This small molecule binds to this protein.
Small molecule (SMILES): CC(=O)N[C@H]1[C@H](O[C@H]2[C@H](O)[C@@H](NC(C)=O)CO[C@@H]2CO)O[C@H](CO)[C@@H](O)[C@@H]1O[C@@H]1O[C@H](CS(=O)(=O)O)[C@@H](O)[C@H](O)[C@H]1O

Sequence of chain 1.X:
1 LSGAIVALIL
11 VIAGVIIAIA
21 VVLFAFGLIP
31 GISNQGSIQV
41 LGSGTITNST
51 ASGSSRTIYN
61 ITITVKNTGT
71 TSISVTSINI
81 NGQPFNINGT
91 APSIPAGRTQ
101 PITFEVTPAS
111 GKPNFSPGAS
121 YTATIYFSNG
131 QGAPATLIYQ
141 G

Binding-site contacts:
Ligand atom C1 contacts residue ASN48 of chain 1.X at 1.4 Å.
Ligand atom C8 contacts residue SER55 of chain 1.X at 3.2 Å.
Ligand atom C8 contacts residue TYR139 of chain 1.X at 3.3 Å (hydrophobic).
Ligand atom O7 contacts residue THR57 of chain 1.X at 3.8 Å.
Ligand atom C7 contacts residue SER54 of chain 1.X at 4.4 Å.
Ligand atom C8 contacts residue SER54 of chain 1.X at 3.1 Å.
Ligand atom C8 contacts residue PHE115 of chain 1.X at 4.0 Å (hydrophobic).
Ligand atom C7 contacts residue THR57 of chain 1.X at 4.0 Å.
Ligand atom C1 contacts residue THR50 of chain 1.X at 4.4 Å.
Ligand atom C8 contacts residue ASN48 of chain 1.X at 4.5 Å.
Ligand atom C8 contacts residue ARG56 of chain 1.X at 4.3 Å.
Ligand atom C6 contacts residue THR50 of chain 1.X at 3.6 Å.
Ligand atom C7 contacts residue SER55 of chain 1.X at 4.3 Å.
Ligand atom O1S6 contacts residue GLY53 of chain 1.X at 3.9 Å.
Ligand atom O7 contacts residue TYR59 of chain 1.X at 2.3 Å (h-bond).
Ligand atom C8 contacts residue THR57 of chain 1.X at 3.9 Å.
Ligand atom O7 contacts residue TYR139 of chain 1.X at 4.5 Å.
Ligand atom O7 contacts residue ASN48 of chain 1.X at 3.7 Å.
Ligand atom N2 contacts residue ASN48 of chain 1.X at 2.8 Å (h-bond).
Ligand atom C5 contacts residue ASN48 of chain 1.X at 3.7 Å.
Ligand atom O6 contacts residue THR50 of chain 1.X at 4.5 Å.
Ligand atom C3 contacts residue ASN48 of chain 1.X at 3.8 Å.
Ligand atom O5 contacts residue ASN48 of chain 1.X at 2.4 Å (h-bond).
Ligand atom C5 contacts residue THR50 of chain 1.X at 3.8 Å.
Ligand atom C7 contacts residue ASN48 of chain 1.X at 3.5 Å.
Ligand atom C8 contacts residue THR50 of chain 1.X at 4.4 Å.
Ligand atom C7 contacts residue TYR139 of chain 1.X at 3.6 Å (hydrophobic).
Ligand atom C8 contacts residue TYR59 of chain 1.X at 3.9 Å (hydrophobic).
Ligand atom C7 contacts residue TYR59 of chain 1.X at 3.4 Å (hydrophobic).
Ligand atom C4 contacts residue ASN48 of chain 1.X at 4.2 Å.
Ligand atom O5 contacts residue THR50 of chain 1.X at 3.8 Å.
Ligand atom N2 contacts residue TYR139 of chain 1.X at 3.6 Å.
Ligand atom C2 contacts residue ASN48 of chain 1.X at 2.4 Å.